Sequence of chain 1.B:
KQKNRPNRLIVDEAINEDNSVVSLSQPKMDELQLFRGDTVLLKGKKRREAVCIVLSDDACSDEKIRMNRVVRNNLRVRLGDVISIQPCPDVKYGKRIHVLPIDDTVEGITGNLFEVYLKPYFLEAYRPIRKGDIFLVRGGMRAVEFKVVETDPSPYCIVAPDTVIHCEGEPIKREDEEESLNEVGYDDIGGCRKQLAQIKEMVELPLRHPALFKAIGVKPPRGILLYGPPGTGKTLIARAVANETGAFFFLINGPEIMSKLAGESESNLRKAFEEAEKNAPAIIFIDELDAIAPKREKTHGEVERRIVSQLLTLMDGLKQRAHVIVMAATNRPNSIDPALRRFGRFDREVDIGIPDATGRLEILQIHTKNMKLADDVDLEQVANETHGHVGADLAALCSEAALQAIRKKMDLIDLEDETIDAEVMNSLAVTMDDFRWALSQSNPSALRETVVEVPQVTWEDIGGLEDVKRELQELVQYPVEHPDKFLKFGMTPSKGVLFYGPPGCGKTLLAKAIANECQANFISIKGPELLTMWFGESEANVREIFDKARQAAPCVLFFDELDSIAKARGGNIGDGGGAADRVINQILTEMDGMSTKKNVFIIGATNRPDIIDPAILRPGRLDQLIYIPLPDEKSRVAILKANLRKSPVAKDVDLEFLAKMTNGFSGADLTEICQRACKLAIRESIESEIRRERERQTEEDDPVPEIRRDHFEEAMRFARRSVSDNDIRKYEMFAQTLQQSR

This small molecule binds to this protein.
Small molecule (SMILES): Nc1ncnc2c1ncn2[C@@H]1O[C@H](CO[P](=O)(O)O[P](=O)(O)NP(=O)(O)O)[C@@H](O)[C@H]1O

Sequence of chain 1.A:
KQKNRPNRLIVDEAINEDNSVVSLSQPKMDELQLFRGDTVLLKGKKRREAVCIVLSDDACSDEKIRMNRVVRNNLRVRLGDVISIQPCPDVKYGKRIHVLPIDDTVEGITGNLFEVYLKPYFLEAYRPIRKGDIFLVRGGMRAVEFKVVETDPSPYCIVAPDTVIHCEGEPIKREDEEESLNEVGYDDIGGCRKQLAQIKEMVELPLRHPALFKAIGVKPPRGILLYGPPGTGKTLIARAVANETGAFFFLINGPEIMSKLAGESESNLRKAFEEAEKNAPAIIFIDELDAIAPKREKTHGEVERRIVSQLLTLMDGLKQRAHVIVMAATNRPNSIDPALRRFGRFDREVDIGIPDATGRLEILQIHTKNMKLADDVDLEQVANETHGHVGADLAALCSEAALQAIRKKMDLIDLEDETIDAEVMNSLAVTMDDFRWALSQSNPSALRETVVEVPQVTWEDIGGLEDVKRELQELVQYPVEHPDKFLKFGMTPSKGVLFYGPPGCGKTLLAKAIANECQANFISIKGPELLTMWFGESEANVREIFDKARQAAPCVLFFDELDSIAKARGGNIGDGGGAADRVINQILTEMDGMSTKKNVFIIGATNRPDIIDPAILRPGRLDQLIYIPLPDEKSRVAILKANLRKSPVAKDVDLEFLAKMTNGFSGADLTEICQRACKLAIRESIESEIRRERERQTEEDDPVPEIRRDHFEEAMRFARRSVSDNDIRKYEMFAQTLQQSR

Binding-site contacts:
Ligand atom O4' contacts residue ALA685 of chain 1.A at 3.6 Å.
Ligand atom N6 contacts residue GLY480 of chain 1.A at 3.6 Å (h-bond).
Ligand atom O2A contacts residue THR525 of chain 1.A at 4.0 Å.
Ligand atom N6 contacts residue ILE656 of chain 1.A at 3.8 Å.
Ligand atom O1B contacts residue CYS522 of chain 1.A at 3.8 Å.
Ligand atom N3B contacts residue ARG635 of chain 1.B at 4.0 Å.
Ligand atom C8 contacts residue GLY684 of chain 1.A at 3.6 Å.
Ligand atom N9 contacts residue GLY684 of chain 1.A at 3.9 Å.
Ligand atom C8 contacts residue ALA685 of chain 1.A at 3.8 Å (hydrophobic).
Ligand atom N7 contacts residue GLY684 of chain 1.A at 3.9 Å.
Ligand atom O2G contacts residue ARG635 of chain 1.B at 1.3 Å (salt-bridge).
Ligand atom C2 contacts residue LEU526 of chain 1.A at 3.9 Å (hydrophobic).
Ligand atom O2A contacts residue GLY523 of chain 1.A at 3.5 Å.
Ligand atom O1G contacts residue ARG635 of chain 1.B at 3.5 Å (salt-bridge).
Ligand atom O3A contacts residue LYS524 of chain 1.A at 3.9 Å.
Ligand atom O2B contacts residue THR525 of chain 1.A at 3.2 Å (h-bond).
Ligand atom N7 contacts residue GLY523 of chain 1.A at 3.5 Å (h-bond).
Ligand atom N1 contacts residue GLY480 of chain 1.A at 3.3 Å (h-bond).
Ligand atom O2A contacts residue LEU526 of chain 1.A at 3.8 Å.
Ligand atom N1 contacts residue ILE656 of chain 1.A at 3.9 Å.
Ligand atom O3A contacts residue GLY523 of chain 1.A at 3.4 Å (h-bond).
Ligand atom C8 contacts residue GLY523 of chain 1.A at 3.7 Å.
Ligand atom N1 contacts residue ILE479 of chain 1.A at 3.7 Å.
Ligand atom O2B contacts residue LYS524 of chain 1.A at 3.8 Å.
Ligand atom N3 contacts residue LEU526 of chain 1.A at 3.6 Å.
Ligand atom C2 contacts residue ASP478 of chain 1.A at 3.3 Å.
Ligand atom O3A contacts residue CYS522 of chain 1.A at 3.9 Å.
Ligand atom O3A contacts residue GLY521 of chain 1.A at 4.0 Å.
Ligand atom N1 contacts residue ASP478 of chain 1.A at 3.9 Å.
Ligand atom PG contacts residue ARG635 of chain 1.B at 2.8 Å.
Ligand atom C6 contacts residue ILE656 of chain 1.A at 4.0 Å (hydrophobic).
Ligand atom O1B contacts residue GLY521 of chain 1.A at 2.8 Å (h-bond).
Ligand atom C4 contacts residue LEU526 of chain 1.A at 3.6 Å (hydrophobic).
Ligand atom O3G contacts residue GLY521 of chain 1.A at 3.5 Å (h-bond).
Ligand atom O3G contacts residue ARG635 of chain 1.B at 3.6 Å (salt-bridge).
Ligand atom O1G contacts residue GLY521 of chain 1.A at 3.5 Å.
Ligand atom N9 contacts residue LEU526 of chain 1.A at 4.0 Å.
Ligand atom O1B contacts residue PRO520 of chain 1.A at 4.0 Å.
Ligand atom N7 contacts residue CYS522 of chain 1.A at 3.5 Å.
Ligand atom C2' contacts residue LEU526 of chain 1.A at 3.8 Å (hydrophobic).